Sequence of chain 39.A:
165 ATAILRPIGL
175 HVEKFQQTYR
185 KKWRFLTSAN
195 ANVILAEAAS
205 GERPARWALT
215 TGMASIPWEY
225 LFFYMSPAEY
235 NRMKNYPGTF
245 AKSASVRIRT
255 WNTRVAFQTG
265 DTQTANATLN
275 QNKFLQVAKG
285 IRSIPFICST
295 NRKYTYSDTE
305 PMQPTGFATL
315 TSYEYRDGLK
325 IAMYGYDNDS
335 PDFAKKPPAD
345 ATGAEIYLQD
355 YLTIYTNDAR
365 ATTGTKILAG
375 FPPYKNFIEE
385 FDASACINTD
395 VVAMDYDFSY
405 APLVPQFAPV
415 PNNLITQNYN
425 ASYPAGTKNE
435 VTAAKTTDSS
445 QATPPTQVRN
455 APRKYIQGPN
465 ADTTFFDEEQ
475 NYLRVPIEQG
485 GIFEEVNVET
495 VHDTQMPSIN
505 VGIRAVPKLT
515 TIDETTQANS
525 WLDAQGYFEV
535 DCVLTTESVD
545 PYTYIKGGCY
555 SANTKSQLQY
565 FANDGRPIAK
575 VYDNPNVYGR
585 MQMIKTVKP

The small molecule below binds the protein below.
Small molecule (SMILES): Nc1ccn([C@H]2C[C@H](O[P](=O)(O)OC[C@H]3O[C@@H](n4cnc5c(=O)nc(N)[nH]c54)C[C@@H]3O)[C@@H](COP(=O)=O)O2)c(=O)n1

Binding-site contacts:
Ligand atom C4' contacts residue ARG184 of chain 27.A at 3.4 Å.
Ligand atom N4 contacts residue ASN380 of chain 40.A at 3.1 Å (h-bond).
Ligand atom O5' contacts residue ARG184 of chain 27.A at 2.3 Å (salt-bridge).
Ligand atom N2 contacts residue DC1 of chain 40.C at 2.8 Å (h-bond).
Ligand atom O2 contacts residue LYS185 of chain 27.A at 3.7 Å.
Ligand atom O6 contacts residue ARG170 of chain 39.A at 0.9 Å (salt-bridge).
Ligand atom N1 contacts residue ARG170 of chain 39.A at 2.5 Å (salt-bridge).
Ligand atom C2 contacts residue DC1 of chain 40.C at 3.5 Å.
Ligand atom C2 contacts residue ILE172 of chain 39.A at 3.8 Å (hydrophobic).
Ligand atom C5 contacts residue LYS186 of chain 27.A at 3.6 Å.
Ligand atom C4 contacts residue ILE172 of chain 39.A at 3.5 Å (hydrophobic).
Ligand atom C2 contacts residue PRO171 of chain 39.A at 3.6 Å (hydrophobic).
Ligand atom N4 contacts residue LYS186 of chain 27.A at 3.9 Å.
Ligand atom C4 contacts residue LYS379 of chain 40.A at 3.9 Å.
Ligand atom N3 contacts residue ILE172 of chain 39.A at 3.5 Å.
Ligand atom C5 contacts residue ARG170 of chain 39.A at 3.1 Å.
Ligand atom C4 contacts residue LYS186 of chain 27.A at 3.6 Å.
Ligand atom C6 contacts residue LYS186 of chain 27.A at 3.7 Å.
Ligand atom N4 contacts residue LEU169 of chain 39.A at 3.9 Å.
Ligand atom OP1 contacts residue ARG184 of chain 27.A at 2.5 Å (salt-bridge).
Ligand atom N4 contacts residue ILE172 of chain 39.A at 3.7 Å.
Ligand atom OP1 contacts residue ARG251 of chain 27.A at 3.4 Å (salt-bridge).
Ligand atom N4 contacts residue LYS379 of chain 40.A at 3.0 Å (salt-bridge).
Ligand atom N7 contacts residue ARG170 of chain 39.A at 3.8 Å.
Ligand atom C6 contacts residue DC1 of chain 40.C at 3.5 Å.
Ligand atom C6 contacts residue ARG170 of chain 39.A at 1.9 Å.
Ligand atom N3 contacts residue LYS186 of chain 27.A at 3.5 Å.
Ligand atom P contacts residue ARG184 of chain 27.A at 2.8 Å.
Ligand atom O3' contacts residue ARG184 of chain 27.A at 3.1 Å (salt-bridge).
Ligand atom N2 contacts residue PRO171 of chain 39.A at 2.9 Å (h-bond).
Ligand atom N1 contacts residue DC1 of chain 40.C at 2.9 Å (h-bond).
Ligand atom C5' contacts residue ARG184 of chain 27.A at 3.4 Å.
Ligand atom O2 contacts residue ARG184 of chain 27.A at 3.7 Å.
Ligand atom C5' contacts residue ARG251 of chain 27.A at 3.8 Å.
Ligand atom C2 contacts residue ARG170 of chain 39.A at 3.9 Å.
Ligand atom O4' contacts residue ASP535 of chain 27.A at 3.7 Å.
Ligand atom C4' contacts residue ARG251 of chain 27.A at 3.8 Å.
Ligand atom N2 contacts residue ILE172 of chain 39.A at 3.6 Å.
Ligand atom N1 contacts residue PRO171 of chain 39.A at 3.8 Å.
Ligand atom O6 contacts residue DC1 of chain 40.C at 2.9 Å (h-bond).

Sequence of chain 27.A:
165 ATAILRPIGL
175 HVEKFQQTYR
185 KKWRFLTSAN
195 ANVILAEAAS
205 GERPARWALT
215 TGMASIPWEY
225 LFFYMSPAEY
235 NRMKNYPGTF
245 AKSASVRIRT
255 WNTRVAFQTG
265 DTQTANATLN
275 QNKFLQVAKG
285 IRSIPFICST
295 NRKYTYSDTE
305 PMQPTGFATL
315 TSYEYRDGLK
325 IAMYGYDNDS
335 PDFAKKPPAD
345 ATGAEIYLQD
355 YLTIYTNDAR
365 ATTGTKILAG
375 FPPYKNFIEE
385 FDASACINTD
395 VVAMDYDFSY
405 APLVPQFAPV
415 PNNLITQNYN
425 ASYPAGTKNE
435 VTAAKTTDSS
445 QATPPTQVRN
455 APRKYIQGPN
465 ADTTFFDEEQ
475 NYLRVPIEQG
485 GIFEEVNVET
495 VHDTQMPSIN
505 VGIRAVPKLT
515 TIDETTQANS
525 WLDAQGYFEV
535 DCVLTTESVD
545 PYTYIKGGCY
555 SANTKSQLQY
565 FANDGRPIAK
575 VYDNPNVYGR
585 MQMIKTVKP

Sequence of chain 40.A:
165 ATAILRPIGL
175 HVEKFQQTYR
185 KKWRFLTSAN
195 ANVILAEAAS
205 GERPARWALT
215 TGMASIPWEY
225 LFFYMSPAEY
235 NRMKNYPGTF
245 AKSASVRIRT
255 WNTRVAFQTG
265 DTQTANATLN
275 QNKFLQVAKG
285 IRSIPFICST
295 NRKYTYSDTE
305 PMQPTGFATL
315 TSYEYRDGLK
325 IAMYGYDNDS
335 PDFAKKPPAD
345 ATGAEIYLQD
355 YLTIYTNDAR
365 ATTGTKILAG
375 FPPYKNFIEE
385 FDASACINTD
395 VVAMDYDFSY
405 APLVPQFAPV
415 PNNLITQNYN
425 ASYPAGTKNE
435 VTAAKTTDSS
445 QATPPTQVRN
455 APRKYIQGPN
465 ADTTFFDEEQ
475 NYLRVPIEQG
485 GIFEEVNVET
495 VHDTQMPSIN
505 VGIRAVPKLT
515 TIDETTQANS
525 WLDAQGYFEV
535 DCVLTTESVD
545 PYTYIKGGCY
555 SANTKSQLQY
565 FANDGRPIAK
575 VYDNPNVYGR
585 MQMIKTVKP